The protein below binds the small molecule below.
Small molecule (SMILES): COC1(CS(=O)(=O)N2C[C@@H](C(=O)Nc3cncc4ccccc34)c3cc(Cl)ccc3C2=O)CC1

Sequence of chain 1.B:
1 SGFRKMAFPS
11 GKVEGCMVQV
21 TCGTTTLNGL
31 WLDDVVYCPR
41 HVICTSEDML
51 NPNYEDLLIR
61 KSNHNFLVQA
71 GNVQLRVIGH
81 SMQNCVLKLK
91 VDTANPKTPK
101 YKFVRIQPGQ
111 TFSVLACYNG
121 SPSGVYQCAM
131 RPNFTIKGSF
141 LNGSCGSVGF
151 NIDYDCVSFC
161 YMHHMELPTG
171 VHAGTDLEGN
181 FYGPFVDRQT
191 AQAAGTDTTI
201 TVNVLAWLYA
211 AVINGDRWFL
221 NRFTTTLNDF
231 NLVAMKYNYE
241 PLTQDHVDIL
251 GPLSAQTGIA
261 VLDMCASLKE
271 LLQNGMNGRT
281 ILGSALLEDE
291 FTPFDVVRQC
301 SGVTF

Sequence of chain 1.A:
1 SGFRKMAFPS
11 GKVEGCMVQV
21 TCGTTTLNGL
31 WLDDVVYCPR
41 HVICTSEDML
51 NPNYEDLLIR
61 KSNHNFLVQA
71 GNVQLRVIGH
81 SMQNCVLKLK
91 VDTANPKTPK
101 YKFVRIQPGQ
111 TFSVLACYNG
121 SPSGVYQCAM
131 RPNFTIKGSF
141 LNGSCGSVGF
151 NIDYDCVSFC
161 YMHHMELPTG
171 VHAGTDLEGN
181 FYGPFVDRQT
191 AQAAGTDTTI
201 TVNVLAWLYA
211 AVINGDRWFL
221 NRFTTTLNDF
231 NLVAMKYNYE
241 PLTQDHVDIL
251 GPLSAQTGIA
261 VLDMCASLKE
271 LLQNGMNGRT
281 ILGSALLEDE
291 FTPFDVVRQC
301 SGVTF

Binding-site contacts:
Ligand atom C18 contacts residue ARG188 of chain 1.A at 3.6 Å.
Ligand atom N2 contacts residue SER144 of chain 1.A at 3.5 Å (h-bond).
Ligand atom C9 contacts residue GLU166 of chain 1.A at 3.8 Å.
Ligand atom C21 contacts residue GLN189 of chain 1.A at 3.3 Å.
Ligand atom O3 contacts residue MET165 of chain 1.A at 3.4 Å.
Ligand atom C23 contacts residue GLU166 of chain 1.A at 3.4 Å.
Ligand atom C17 contacts residue MET49 of chain 1.A at 3.6 Å (hydrophobic).
Ligand atom C10 contacts residue ASN142 of chain 1.A at 3.8 Å.
Ligand atom C3 contacts residue GLN189 of chain 1.A at 3.8 Å.
Ligand atom C16 contacts residue HIS164 of chain 1.A at 3.5 Å.
Ligand atom CL contacts residue ASP187 of chain 1.A at 3.5 Å.
Ligand atom C7 contacts residue CYS145 of chain 1.A at 3.7 Å (hydrophobic).
Ligand atom CL contacts residue HIS164 of chain 1.A at 3.9 Å.
Ligand atom O4 contacts residue GLN189 of chain 1.A at 3.3 Å.
Ligand atom C8 contacts residue SER144 of chain 1.A at 3.9 Å.
Ligand atom C8 contacts residue PHE140 of chain 1.A at 3.6 Å (hydrophobic).
Ligand atom C13 contacts residue ASN142 of chain 1.A at 3.9 Å.
Ligand atom CL contacts residue HIS41 of chain 1.A at 3.5 Å.
Ligand atom C7 contacts residue HIS163 of chain 1.A at 3.3 Å.
Ligand atom C10 contacts residue GLU166 of chain 1.A at 3.4 Å.
Ligand atom C16 contacts residue MET165 of chain 1.A at 3.7 Å (hydrophobic).
Ligand atom C19 contacts residue ARG188 of chain 1.A at 3.8 Å.
Ligand atom C18 contacts residue MET165 of chain 1.A at 3.6 Å (hydrophobic).
Ligand atom N1 contacts residue CYS145 of chain 1.A at 3.8 Å.
Ligand atom C8 contacts residue GLU166 of chain 1.A at 3.7 Å.
Ligand atom C11 contacts residue ASN142 of chain 1.A at 3.8 Å.
Ligand atom C9 contacts residue LEU141 of chain 1.A at 3.7 Å (hydrophobic).
Ligand atom C10 contacts residue LEU141 of chain 1.A at 3.7 Å (hydrophobic).
Ligand atom C18 contacts residue MET49 of chain 1.A at 3.7 Å (hydrophobic).
Ligand atom N contacts residue GLN189 of chain 1.A at 3.5 Å (h-bond).
Ligand atom C contacts residue GLU166 of chain 1.A at 3.5 Å.
Ligand atom C10 contacts residue PHE140 of chain 1.A at 3.5 Å (hydrophobic).
Ligand atom C7 contacts residue GLU166 of chain 1.A at 3.9 Å.
Ligand atom C17 contacts residue MET165 of chain 1.A at 3.5 Å (hydrophobic).
Ligand atom C contacts residue PRO168 of chain 1.A at 3.9 Å (hydrophobic).
Ligand atom N2 contacts residue HIS163 of chain 1.A at 2.7 Å (h-bond).
Ligand atom C8 contacts residue LEU141 of chain 1.A at 3.7 Å (hydrophobic).
Ligand atom O3 contacts residue GLU166 of chain 1.A at 3.0 Å (salt-bridge).
Ligand atom C20 contacts residue GLN189 of chain 1.A at 3.6 Å.
Ligand atom C8 contacts residue HIS163 of chain 1.A at 3.7 Å.